Sequence of chain 2.A:
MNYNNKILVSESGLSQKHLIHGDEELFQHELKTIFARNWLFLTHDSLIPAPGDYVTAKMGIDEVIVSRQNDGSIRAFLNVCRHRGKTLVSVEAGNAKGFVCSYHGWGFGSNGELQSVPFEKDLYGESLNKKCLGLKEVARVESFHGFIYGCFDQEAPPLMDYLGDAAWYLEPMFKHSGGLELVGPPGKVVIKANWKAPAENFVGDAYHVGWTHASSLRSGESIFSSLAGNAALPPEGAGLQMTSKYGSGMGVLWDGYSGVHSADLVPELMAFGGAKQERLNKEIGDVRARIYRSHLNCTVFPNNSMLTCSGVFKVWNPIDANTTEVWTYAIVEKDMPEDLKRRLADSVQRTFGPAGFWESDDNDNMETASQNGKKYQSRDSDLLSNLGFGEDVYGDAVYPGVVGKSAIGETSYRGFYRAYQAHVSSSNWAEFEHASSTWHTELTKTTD

The protein below binds the small molecule below.
Small molecule (SMILES): c1ccc2[nH]ccc2c1

Binding-site contacts:
Ligand atom N1 contacts residue ASP205 of chain 2.A at 3.4 Å (salt-bridge).
Ligand atom N1 contacts residue PHE202 of chain 2.A at 4.1 Å.
Ligand atom C3 contacts residue LEU307 of chain 2.A at 4.0 Å (hydrophobic).
Ligand atom C3 contacts residue OXY1 of chain 2.H at 2.8 Å.
Ligand atom N1 contacts residue OXY1 of chain 2.H at 4.4 Å.
Ligand atom C2 contacts residue HIS208 of chain 2.A at 3.7 Å.
Ligand atom C9 contacts residue LEU307 of chain 2.A at 4.0 Å (hydrophobic).
Ligand atom C8 contacts residue ASP205 of chain 2.A at 3.6 Å.
Ligand atom C3 contacts residue ASN201 of chain 2.A at 4.3 Å.
Ligand atom C2 contacts residue LEU307 of chain 2.A at 4.4 Å (hydrophobic).
Ligand atom C4 contacts residue LEU307 of chain 2.A at 4.3 Å (hydrophobic).
Ligand atom C7 contacts residue ALA206 of chain 2.A at 4.2 Å (hydrophobic).
Ligand atom C9 contacts residue VAL209 of chain 2.A at 4.1 Å (hydrophobic).
Ligand atom C3 contacts residue FE1 of chain 2.K at 4.3 Å.
Ligand atom C8 contacts residue LEU307 of chain 2.A at 4.5 Å (hydrophobic).
Ligand atom C6 contacts residue ASN297 of chain 2.A at 3.8 Å.
Ligand atom C2 contacts residue ASP205 of chain 2.A at 4.3 Å.
Ligand atom C9 contacts residue HIS208 of chain 2.A at 4.4 Å.
Ligand atom N1 contacts residue ASN297 of chain 2.A at 3.8 Å.
Ligand atom C7 contacts residue ASN297 of chain 2.A at 3.2 Å.
Ligand atom C2 contacts residue OXY1 of chain 2.H at 3.1 Å.
Ligand atom C6 contacts residue VAL209 of chain 2.A at 4.0 Å (hydrophobic).
Ligand atom C7 contacts residue ASP205 of chain 2.A at 3.8 Å.
Ligand atom C3 contacts residue HIS208 of chain 2.A at 4.1 Å.
Ligand atom C9 contacts residue OXY1 of chain 2.H at 3.8 Å.
Ligand atom C7 contacts residue VAL209 of chain 2.A at 4.2 Å (hydrophobic).
Ligand atom C5 contacts residue VAL209 of chain 2.A at 3.9 Å (hydrophobic).
Ligand atom C2 contacts residue ASN201 of chain 2.A at 3.3 Å.
Ligand atom C4 contacts residue VAL209 of chain 2.A at 4.0 Å (hydrophobic).
Ligand atom N1 contacts residue ASN201 of chain 2.A at 3.3 Å (h-bond).
Ligand atom C9 contacts residue ASN297 of chain 2.A at 4.4 Å.
Ligand atom C4 contacts residue OXY1 of chain 2.H at 4.4 Å.
Ligand atom C2 contacts residue PHE202 of chain 2.A at 4.0 Å (hydrophobic).
Ligand atom C8 contacts residue ASN297 of chain 2.A at 3.6 Å.
Ligand atom C8 contacts residue VAL209 of chain 2.A at 4.2 Å (hydrophobic).
Ligand atom N1 contacts residue HIS208 of chain 2.A at 3.9 Å.
Ligand atom C8 contacts residue HIS208 of chain 2.A at 4.3 Å.
Ligand atom C5 contacts residue HIS295 of chain 2.A at 3.9 Å.
Ligand atom C4 contacts residue HIS295 of chain 2.A at 4.2 Å.